Sequence of chain 1.E:
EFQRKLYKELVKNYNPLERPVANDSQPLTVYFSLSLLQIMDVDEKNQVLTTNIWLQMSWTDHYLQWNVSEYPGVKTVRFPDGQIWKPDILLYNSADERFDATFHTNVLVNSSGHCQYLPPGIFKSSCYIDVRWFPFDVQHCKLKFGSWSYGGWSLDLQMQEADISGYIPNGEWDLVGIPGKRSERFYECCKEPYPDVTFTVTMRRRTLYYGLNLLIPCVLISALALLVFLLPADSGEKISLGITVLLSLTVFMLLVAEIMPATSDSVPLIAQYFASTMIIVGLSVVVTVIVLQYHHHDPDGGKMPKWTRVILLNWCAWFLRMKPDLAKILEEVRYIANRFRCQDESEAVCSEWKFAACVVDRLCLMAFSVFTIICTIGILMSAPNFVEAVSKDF

The small molecule below binds the protein below.
Small molecule (SMILES): CC(=O)N[C@H]1[C@H](O[C@H]2[C@H](O)[C@@H](NC(C)=O)CO[C@@H]2CO)O[C@H](CO)[C@@H](O)[C@@H]1O

Binding-site contacts:
Ligand atom C5 contacts residue ASN23 of chain 1.E at 3.6 Å.
Ligand atom C6 contacts residue SER25 of chain 1.E at 4.3 Å.
Ligand atom C1 contacts residue GLN26 of chain 1.E at 4.5 Å.
Ligand atom N2 contacts residue ASN23 of chain 1.E at 3.0 Å (h-bond).
Ligand atom O5 contacts residue GLN26 of chain 1.E at 3.5 Å (h-bond).
Ligand atom O6 contacts residue GLN26 of chain 1.E at 2.8 Å (h-bond).
Ligand atom O7 contacts residue ASN23 of chain 1.E at 3.6 Å.
Ligand atom C5 contacts residue GLN26 of chain 1.E at 3.8 Å.
Ligand atom O5 contacts residue SER25 of chain 1.E at 4.0 Å.
Ligand atom C8 contacts residue GLN26 of chain 1.E at 4.4 Å.
Ligand atom C6 contacts residue GLN26 of chain 1.E at 2.9 Å.
Ligand atom C1 contacts residue SER25 of chain 1.E at 4.3 Å.
Ligand atom O5 contacts residue ASN23 of chain 1.E at 2.3 Å (h-bond).
Ligand atom C5 contacts residue SER25 of chain 1.E at 4.0 Å.
Ligand atom C3 contacts residue ASN23 of chain 1.E at 3.8 Å.
Ligand atom C7 contacts residue ASN23 of chain 1.E at 3.5 Å.
Ligand atom C2 contacts residue ASN23 of chain 1.E at 2.5 Å.
Ligand atom C4 contacts residue ASN23 of chain 1.E at 4.2 Å.
Ligand atom C1 contacts residue ASN23 of chain 1.E at 1.4 Å.